Sequence of chain 1.G:
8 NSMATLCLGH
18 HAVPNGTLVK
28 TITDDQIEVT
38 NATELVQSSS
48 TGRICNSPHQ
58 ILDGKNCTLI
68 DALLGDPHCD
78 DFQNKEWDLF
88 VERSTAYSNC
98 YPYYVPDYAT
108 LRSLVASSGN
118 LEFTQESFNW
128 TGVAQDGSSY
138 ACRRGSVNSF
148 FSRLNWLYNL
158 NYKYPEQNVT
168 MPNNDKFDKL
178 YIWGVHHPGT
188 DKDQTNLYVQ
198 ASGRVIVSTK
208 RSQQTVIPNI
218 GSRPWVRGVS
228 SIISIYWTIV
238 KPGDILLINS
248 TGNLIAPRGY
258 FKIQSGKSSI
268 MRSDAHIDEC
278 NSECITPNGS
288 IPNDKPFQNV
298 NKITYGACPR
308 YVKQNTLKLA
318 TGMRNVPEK

The protein below binds the small molecule below.
Small molecule (SMILES): CC(=O)N[C@H]1[C@H](O[C@H]2[C@H](O)[C@@H](NC(C)=O)CO[C@@H]2CO)O[C@H](CO)[C@@H](O[C@@H]2O[C@H](CO[C@H]3O[C@H](CO)[C@@H](O)[C@H](O)[C@@H]3O)[C@@H](O)[C@H](O)[C@@H]2O)[C@@H]1O

Sequence of chain 2.G:
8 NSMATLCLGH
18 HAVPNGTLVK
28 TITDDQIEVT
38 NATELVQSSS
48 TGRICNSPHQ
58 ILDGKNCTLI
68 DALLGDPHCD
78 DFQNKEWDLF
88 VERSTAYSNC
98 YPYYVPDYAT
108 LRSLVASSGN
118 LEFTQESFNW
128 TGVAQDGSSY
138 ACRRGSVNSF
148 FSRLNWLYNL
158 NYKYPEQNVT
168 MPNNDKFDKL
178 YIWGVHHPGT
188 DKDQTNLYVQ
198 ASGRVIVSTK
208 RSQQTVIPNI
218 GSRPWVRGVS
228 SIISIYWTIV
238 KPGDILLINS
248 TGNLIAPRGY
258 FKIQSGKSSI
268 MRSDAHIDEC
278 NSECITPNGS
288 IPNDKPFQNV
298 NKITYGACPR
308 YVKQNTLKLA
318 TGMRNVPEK

Sequence of chain 1.H:
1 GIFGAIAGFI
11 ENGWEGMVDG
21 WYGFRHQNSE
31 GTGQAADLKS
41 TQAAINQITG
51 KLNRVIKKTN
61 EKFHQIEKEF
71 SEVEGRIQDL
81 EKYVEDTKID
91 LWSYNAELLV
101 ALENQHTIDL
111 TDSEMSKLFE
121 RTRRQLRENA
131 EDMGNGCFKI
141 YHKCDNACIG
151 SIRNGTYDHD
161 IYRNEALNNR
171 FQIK

Binding-site contacts:
Ligand atom C8 contacts residue ASN296 of chain 1.G at 4.4 Å.
Ligand atom O3 contacts residue SER262 of chain 2.G at 3.9 Å.
Ligand atom C2 contacts residue VAL297 of chain 1.G at 4.1 Å (hydrophobic).
Ligand atom C8 contacts residue LYS299 of chain 1.G at 4.0 Å.
Ligand atom N2 contacts residue VAL297 of chain 1.G at 3.3 Å (h-bond).
Ligand atom C2 contacts residue ASN285 of chain 1.G at 2.5 Å.
Ligand atom C8 contacts residue VAL297 of chain 1.G at 4.1 Å (hydrophobic).
Ligand atom C7 contacts residue VAL297 of chain 1.G at 4.2 Å (hydrophobic).
Ligand atom C8 contacts residue SER45 of chain 1.G at 4.1 Å.
Ligand atom C1 contacts residue ASN285 of chain 1.G at 1.4 Å.
Ligand atom O5 contacts residue ASN285 of chain 1.G at 2.4 Å (h-bond).
Ligand atom C5 contacts residue ASN285 of chain 1.G at 3.6 Å.
Ligand atom C7 contacts residue ASN285 of chain 1.G at 3.5 Å.
Ligand atom C3 contacts residue ASN285 of chain 1.G at 3.8 Å.
Ligand atom C8 contacts residue GLU69 of chain 1.H at 4.3 Å.
Ligand atom C3 contacts residue VAL297 of chain 1.G at 4.4 Å (hydrophobic).
Ligand atom C4 contacts residue ASN285 of chain 1.G at 4.2 Å.
Ligand atom C1 contacts residue VAL297 of chain 1.G at 4.1 Å (hydrophobic).
Ligand atom O7 contacts residue ASN285 of chain 1.G at 3.8 Å.
Ligand atom N2 contacts residue ASN285 of chain 1.G at 2.8 Å (h-bond).